Sequence of chain 1.D:
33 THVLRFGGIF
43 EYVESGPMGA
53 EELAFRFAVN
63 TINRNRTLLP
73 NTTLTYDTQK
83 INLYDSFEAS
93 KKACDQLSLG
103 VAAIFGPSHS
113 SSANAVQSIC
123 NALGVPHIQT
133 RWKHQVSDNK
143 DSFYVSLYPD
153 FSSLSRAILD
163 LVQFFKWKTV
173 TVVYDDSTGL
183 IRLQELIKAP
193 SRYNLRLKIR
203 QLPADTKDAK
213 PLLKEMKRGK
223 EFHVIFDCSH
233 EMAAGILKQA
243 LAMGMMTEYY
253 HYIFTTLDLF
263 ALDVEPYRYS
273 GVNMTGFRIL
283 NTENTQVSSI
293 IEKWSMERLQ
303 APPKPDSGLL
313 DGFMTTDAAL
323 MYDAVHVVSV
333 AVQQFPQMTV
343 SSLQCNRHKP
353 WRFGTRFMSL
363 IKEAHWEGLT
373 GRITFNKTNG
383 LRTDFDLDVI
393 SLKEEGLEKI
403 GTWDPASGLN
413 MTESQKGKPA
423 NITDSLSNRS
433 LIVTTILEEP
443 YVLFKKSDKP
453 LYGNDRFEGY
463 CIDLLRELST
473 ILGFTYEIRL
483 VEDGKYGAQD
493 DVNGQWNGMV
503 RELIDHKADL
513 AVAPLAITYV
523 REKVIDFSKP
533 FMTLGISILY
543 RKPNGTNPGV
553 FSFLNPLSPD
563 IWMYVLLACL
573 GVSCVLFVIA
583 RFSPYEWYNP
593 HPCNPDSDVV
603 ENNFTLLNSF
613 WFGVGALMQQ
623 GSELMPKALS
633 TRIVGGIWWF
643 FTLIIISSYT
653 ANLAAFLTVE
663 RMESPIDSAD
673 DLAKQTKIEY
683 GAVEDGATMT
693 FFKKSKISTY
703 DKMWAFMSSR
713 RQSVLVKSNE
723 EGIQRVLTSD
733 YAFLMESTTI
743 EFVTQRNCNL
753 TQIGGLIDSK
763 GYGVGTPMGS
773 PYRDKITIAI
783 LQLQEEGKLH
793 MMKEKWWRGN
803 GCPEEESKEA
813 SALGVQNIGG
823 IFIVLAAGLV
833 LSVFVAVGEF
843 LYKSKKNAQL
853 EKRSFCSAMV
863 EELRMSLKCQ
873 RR

Sequence of chain 1.C:
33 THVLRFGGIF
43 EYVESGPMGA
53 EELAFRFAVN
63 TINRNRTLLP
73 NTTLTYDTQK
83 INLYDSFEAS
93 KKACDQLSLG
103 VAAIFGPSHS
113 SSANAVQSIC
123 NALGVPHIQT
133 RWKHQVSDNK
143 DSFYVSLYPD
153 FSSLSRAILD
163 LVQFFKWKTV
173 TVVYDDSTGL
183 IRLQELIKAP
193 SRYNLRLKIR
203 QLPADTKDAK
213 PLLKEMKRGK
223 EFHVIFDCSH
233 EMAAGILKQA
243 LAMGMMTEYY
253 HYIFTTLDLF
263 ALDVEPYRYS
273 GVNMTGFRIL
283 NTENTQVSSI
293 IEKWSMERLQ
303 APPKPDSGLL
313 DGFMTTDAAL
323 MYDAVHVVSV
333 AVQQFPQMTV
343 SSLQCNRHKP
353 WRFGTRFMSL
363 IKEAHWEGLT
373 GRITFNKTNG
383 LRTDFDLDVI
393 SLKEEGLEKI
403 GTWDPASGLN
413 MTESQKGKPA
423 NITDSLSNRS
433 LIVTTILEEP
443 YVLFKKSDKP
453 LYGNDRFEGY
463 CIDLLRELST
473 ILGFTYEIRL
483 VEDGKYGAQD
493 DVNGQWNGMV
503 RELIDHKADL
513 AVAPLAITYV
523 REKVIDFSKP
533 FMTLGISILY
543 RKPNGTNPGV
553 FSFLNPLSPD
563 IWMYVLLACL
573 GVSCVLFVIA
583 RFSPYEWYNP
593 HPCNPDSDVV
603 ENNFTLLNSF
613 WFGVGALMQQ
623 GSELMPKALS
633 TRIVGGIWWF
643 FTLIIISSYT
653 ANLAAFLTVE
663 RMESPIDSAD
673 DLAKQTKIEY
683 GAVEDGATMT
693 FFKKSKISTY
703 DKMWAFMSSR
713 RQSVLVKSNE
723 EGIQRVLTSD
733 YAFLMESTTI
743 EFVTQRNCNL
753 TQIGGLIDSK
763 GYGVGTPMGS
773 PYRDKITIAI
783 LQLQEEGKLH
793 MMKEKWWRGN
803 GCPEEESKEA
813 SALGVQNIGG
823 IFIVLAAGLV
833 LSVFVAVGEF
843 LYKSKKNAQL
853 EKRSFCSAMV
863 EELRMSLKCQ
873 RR

This small molecule binds to this protein.
Small molecule (SMILES): CC(=O)N[C@H]1[C@H](O[C@H]2[C@H](O)[C@@H](NC(C)=O)CO[C@@H]2CO)O[C@H](CO)[C@@H](O[C@@H]2O[C@H](CO[C@H]3O[C@H](CO)[C@@H](O)[C@H](O)[C@@H]3O[C@@H]3O[C@H](CO)[C@@H](O)[C@H](O)[C@H]3NC(C)=O)[C@@H](O)[C@H](O[C@H]3O[C@H](CO)[C@@H](O)[C@H](O)[C@@H]3O[C@@H]3O[C@H](CO)[C@@H](O)[C@H](O)[C@H]3NC(C)=O)[C@@H]2O)[C@@H]1O

Binding-site contacts:
Ligand atom O5 contacts residue THR380 of chain 1.D at 3.1 Å (h-bond).
Ligand atom O5 contacts residue ASN378 of chain 1.D at 2.3 Å (h-bond).
Ligand atom C5 contacts residue ASN378 of chain 1.D at 3.6 Å.
Ligand atom N2 contacts residue ASN378 of chain 1.D at 3.7 Å.
Ligand atom C7 contacts residue THR385 of chain 1.D at 3.8 Å.
Ligand atom C1 contacts residue LYS379 of chain 1.D at 4.2 Å.
Ligand atom N2 contacts residue THR385 of chain 1.D at 4.3 Å.
Ligand atom O3 contacts residue THR380 of chain 1.D at 3.6 Å.
Ligand atom O6 contacts residue ASP207 of chain 1.C at 3.3 Å (salt-bridge).
Ligand atom O5 contacts residue LYS379 of chain 1.D at 3.9 Å.
Ligand atom O3 contacts residue ASN378 of chain 1.D at 3.7 Å.
Ligand atom C4 contacts residue THR380 of chain 1.D at 3.6 Å.
Ligand atom C3 contacts residue ASN378 of chain 1.D at 3.6 Å.
Ligand atom C1 contacts residue THR380 of chain 1.D at 4.2 Å.
Ligand atom C4 contacts residue ASN378 of chain 1.D at 4.2 Å.
Ligand atom C1 contacts residue ASN378 of chain 1.D at 1.4 Å.
Ligand atom C8 contacts residue THR385 of chain 1.D at 4.3 Å.
Ligand atom C5 contacts residue THR380 of chain 1.D at 3.5 Å.
Ligand atom C6 contacts residue THR380 of chain 1.D at 3.3 Å.
Ligand atom C2 contacts residue ASN378 of chain 1.D at 2.6 Å.
Ligand atom C6 contacts residue LYS379 of chain 1.D at 4.5 Å.
Ligand atom C3 contacts residue THR380 of chain 1.D at 4.1 Å.
Ligand atom O7 contacts residue THR385 of chain 1.D at 3.6 Å.